Sequence of chain 1.D:
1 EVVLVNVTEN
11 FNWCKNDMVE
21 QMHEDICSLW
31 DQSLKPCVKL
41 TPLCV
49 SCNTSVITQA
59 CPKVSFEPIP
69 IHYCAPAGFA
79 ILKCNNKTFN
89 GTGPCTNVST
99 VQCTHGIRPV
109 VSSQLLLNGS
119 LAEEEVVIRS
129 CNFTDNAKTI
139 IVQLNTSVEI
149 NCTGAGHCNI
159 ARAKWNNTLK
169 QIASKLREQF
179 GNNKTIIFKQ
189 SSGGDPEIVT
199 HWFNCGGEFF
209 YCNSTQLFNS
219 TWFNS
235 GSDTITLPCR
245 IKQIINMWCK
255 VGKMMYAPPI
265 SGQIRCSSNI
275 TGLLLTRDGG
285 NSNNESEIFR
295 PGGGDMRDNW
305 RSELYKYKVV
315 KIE

Binding-site contacts:
Ligand atom C8 contacts residue ASN95 of chain 1.D at 4.3 Å.
Ligand atom C5 contacts residue ASN95 of chain 1.D at 3.5 Å.
Ligand atom C7 contacts residue ASN95 of chain 1.D at 3.5 Å.
Ligand atom O3 contacts residue ASN95 of chain 1.D at 2.8 Å (h-bond).
Ligand atom C4 contacts residue ASN95 of chain 1.D at 3.6 Å.
Ligand atom C2 contacts residue ASN95 of chain 1.D at 1.7 Å.
Ligand atom C1 contacts residue ASN95 of chain 1.D at 1.4 Å.
Ligand atom O7 contacts residue ASN95 of chain 1.D at 4.0 Å.
Ligand atom N2 contacts residue ASN95 of chain 1.D at 2.9 Å (h-bond).
Ligand atom O5 contacts residue ASN83 of chain 1.D at 3.6 Å (h-bond).
Ligand atom C3 contacts residue ASN95 of chain 1.D at 2.7 Å.
Ligand atom O3 contacts residue ASN83 of chain 1.D at 4.4 Å.
Ligand atom O5 contacts residue ASN95 of chain 1.D at 2.4 Å (h-bond).
Ligand atom C1 contacts residue ASN83 of chain 1.D at 4.1 Å.
Ligand atom O6 contacts residue ASN83 of chain 1.D at 3.4 Å (h-bond).

A small-molecule ligand and the protein it binds are described below.
Small molecule (SMILES): CC(=O)N[C@@H]1[C@@H](O)[C@H](O)[C@@H](CO)O[C@H]1O